Binding-site contacts:
Ligand atom C21 contacts residue TRP33 of chain 1.B at 3.4 Å (hydrophobic).
Ligand atom C3 contacts residue TRP93 of chain 1.E at 3.2 Å (hydrophobic).
Ligand atom C82 contacts residue TRP93 of chain 1.E at 3.4 Å (hydrophobic).
Ligand atom C3 contacts residue ARG50 of chain 1.B at 3.7 Å.
Ligand atom C8 contacts residue TRP93 of chain 1.E at 3.8 Å (hydrophobic).
Ligand atom C7 contacts residue TRP93 of chain 1.E at 3.9 Å (hydrophobic).
Ligand atom C8 contacts residue TYR34 of chain 1.E at 4.2 Å (hydrophobic).
Ligand atom C5 contacts residue MET99 of chain 1.B at 4.2 Å (hydrophobic).
Ligand atom C5 contacts residue TRP93 of chain 1.E at 3.5 Å (hydrophobic).
Ligand atom O2 contacts residue LYS59 of chain 1.B at 4.1 Å.
Ligand atom C3 contacts residue HIS35 of chain 1.B at 4.0 Å.
Ligand atom C81 contacts residue TYR105 of chain 1.B at 3.7 Å (hydrophobic).
Ligand atom O2 contacts residue TRP93 of chain 1.E at 3.8 Å.
Ligand atom C81 contacts residue TRP93 of chain 1.E at 3.6 Å (hydrophobic).
Ligand atom O2 contacts residue ARG50 of chain 1.B at 3.4 Å (salt-bridge).
Ligand atom O2 contacts residue TRP33 of chain 1.B at 3.6 Å.
Ligand atom C6 contacts residue MET99 of chain 1.B at 3.9 Å (hydrophobic).
Ligand atom C3 contacts residue TRP33 of chain 1.B at 3.7 Å (hydrophobic).
Ligand atom C51 contacts residue TRP93 of chain 1.E at 3.3 Å (hydrophobic).
Ligand atom C82 contacts residue TRP33 of chain 1.B at 3.8 Å (hydrophobic).
Ligand atom C51 contacts residue MET99 of chain 1.B at 4.1 Å (hydrophobic).
Ligand atom C21 contacts residue TRP93 of chain 1.E at 3.2 Å (hydrophobic).
Ligand atom C8 contacts residue TYR105 of chain 1.B at 3.2 Å (hydrophobic).
Ligand atom C5 contacts residue LEU98 of chain 1.E at 3.8 Å (hydrophobic).
Ligand atom C5 contacts residue HIS35 of chain 1.B at 3.0 Å.
Ligand atom C7 contacts residue TYR105 of chain 1.B at 3.4 Å (hydrophobic).
Ligand atom O1 contacts residue TRP93 of chain 1.E at 4.1 Å.
Ligand atom C1 contacts residue TRP93 of chain 1.E at 3.7 Å (hydrophobic).
Ligand atom C6 contacts residue TRP93 of chain 1.E at 3.7 Å (hydrophobic).
Ligand atom C4 contacts residue TRP47 of chain 1.B at 3.8 Å (hydrophobic).
Ligand atom C6 contacts residue TYR105 of chain 1.B at 3.9 Å (hydrophobic).
Ligand atom C4 contacts residue ARG50 of chain 1.B at 3.6 Å.
Ligand atom C1 contacts residue TYR105 of chain 1.B at 3.8 Å (hydrophobic).
Ligand atom O1 contacts residue TYR105 of chain 1.B at 3.3 Å (h-bond).
Ligand atom C7 contacts residue TYR34 of chain 1.E at 4.0 Å (hydrophobic).
Ligand atom C4 contacts residue TRP93 of chain 1.E at 3.4 Å (hydrophobic).
Ligand atom C2 contacts residue TRP93 of chain 1.E at 3.4 Å (hydrophobic).
Ligand atom C2 contacts residue TRP33 of chain 1.B at 3.6 Å (hydrophobic).
Ligand atom C1 contacts residue TRP33 of chain 1.B at 4.1 Å (hydrophobic).
Ligand atom C4 contacts residue HIS35 of chain 1.B at 2.9 Å.

Sequence of chain 1.B:
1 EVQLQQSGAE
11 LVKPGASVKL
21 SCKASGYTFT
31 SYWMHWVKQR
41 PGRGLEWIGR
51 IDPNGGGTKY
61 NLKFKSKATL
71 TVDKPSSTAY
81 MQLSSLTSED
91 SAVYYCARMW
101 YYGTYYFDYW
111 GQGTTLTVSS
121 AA

The small molecule below binds the protein below.
Small molecule (SMILES): O=C1C(=O)c2cccc3cccc1c23

Sequence of chain 1.E:
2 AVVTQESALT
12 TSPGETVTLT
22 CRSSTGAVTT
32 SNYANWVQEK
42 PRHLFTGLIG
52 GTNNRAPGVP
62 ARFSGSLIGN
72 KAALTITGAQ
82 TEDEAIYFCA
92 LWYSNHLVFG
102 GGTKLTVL